Binding-site contacts:
Ligand atom C5 contacts residue ASP161 of chain 35.E at 4.5 Å.
Ligand atom O6 contacts residue HIS148 of chain 35.E at 3.8 Å.
Ligand atom C4 contacts residue MET151 of chain 35.E at 3.9 Å (hydrophobic).
Ligand atom O7 contacts residue GLY150 of chain 35.E at 2.9 Å (h-bond).
Ligand atom C8 contacts residue GLY150 of chain 35.E at 3.7 Å.
Ligand atom C4 contacts residue ASN154 of chain 35.E at 4.2 Å.
Ligand atom C7 contacts residue GLY150 of chain 35.E at 3.0 Å.
Ligand atom C1 contacts residue MET151 of chain 35.E at 4.2 Å (hydrophobic).
Ligand atom O4 contacts residue ASP161 of chain 35.E at 4.0 Å.
Ligand atom C5 contacts residue MET151 of chain 35.E at 3.9 Å (hydrophobic).
Ligand atom C1 contacts residue ASN154 of chain 35.E at 1.4 Å.
Ligand atom O5 contacts residue THR156 of chain 35.E at 3.8 Å.
Ligand atom O5 contacts residue THR156 of chain 35.E at 3.8 Å.
Ligand atom C5 contacts residue THR156 of chain 35.E at 3.8 Å.
Ligand atom C2 contacts residue MET151 of chain 35.E at 4.2 Å (hydrophobic).
Ligand atom C5 contacts residue ASN154 of chain 35.E at 3.6 Å.
Ligand atom C1 contacts residue GLY150 of chain 35.E at 4.0 Å.
Ligand atom C4 contacts residue ASP161 of chain 35.E at 4.0 Å.
Ligand atom C5 contacts residue THR156 of chain 35.E at 3.8 Å.
Ligand atom O7 contacts residue HIS148 of chain 35.E at 3.6 Å (h-bond).
Ligand atom N2 contacts residue ASN154 of chain 35.E at 2.9 Å (h-bond).
Ligand atom C3 contacts residue MET151 of chain 35.E at 4.0 Å (hydrophobic).
Ligand atom O5 contacts residue MET151 of chain 35.E at 3.9 Å.
Ligand atom C6 contacts residue THR156 of chain 35.E at 3.9 Å.
Ligand atom O5 contacts residue ASN154 of chain 35.E at 2.3 Å (h-bond).
Ligand atom C8 contacts residue ASN157 of chain 35.E at 3.6 Å.
Ligand atom C6 contacts residue ASP161 of chain 35.E at 3.6 Å.
Ligand atom C3 contacts residue ASN154 of chain 35.E at 3.8 Å.
Ligand atom O6 contacts residue THR156 of chain 35.E at 4.4 Å.
Ligand atom C1 contacts residue THR156 of chain 35.E at 4.0 Å.
Ligand atom C7 contacts residue ASN154 of chain 35.E at 3.7 Å.
Ligand atom N2 contacts residue GLY150 of chain 35.E at 3.4 Å (h-bond).
Ligand atom O5 contacts residue ASN157 of chain 35.E at 4.0 Å.
Ligand atom O7 contacts residue ASN154 of chain 35.E at 4.2 Å.
Ligand atom C6 contacts residue THR156 of chain 35.E at 3.6 Å.
Ligand atom C2 contacts residue GLY150 of chain 35.E at 3.7 Å.
Ligand atom C2 contacts residue ASN154 of chain 35.E at 2.4 Å.
Ligand atom O6 contacts residue MET151 of chain 35.E at 4.3 Å.
Ligand atom C6 contacts residue ASN157 of chain 35.E at 3.3 Å.

Sequence of chain 35.E:
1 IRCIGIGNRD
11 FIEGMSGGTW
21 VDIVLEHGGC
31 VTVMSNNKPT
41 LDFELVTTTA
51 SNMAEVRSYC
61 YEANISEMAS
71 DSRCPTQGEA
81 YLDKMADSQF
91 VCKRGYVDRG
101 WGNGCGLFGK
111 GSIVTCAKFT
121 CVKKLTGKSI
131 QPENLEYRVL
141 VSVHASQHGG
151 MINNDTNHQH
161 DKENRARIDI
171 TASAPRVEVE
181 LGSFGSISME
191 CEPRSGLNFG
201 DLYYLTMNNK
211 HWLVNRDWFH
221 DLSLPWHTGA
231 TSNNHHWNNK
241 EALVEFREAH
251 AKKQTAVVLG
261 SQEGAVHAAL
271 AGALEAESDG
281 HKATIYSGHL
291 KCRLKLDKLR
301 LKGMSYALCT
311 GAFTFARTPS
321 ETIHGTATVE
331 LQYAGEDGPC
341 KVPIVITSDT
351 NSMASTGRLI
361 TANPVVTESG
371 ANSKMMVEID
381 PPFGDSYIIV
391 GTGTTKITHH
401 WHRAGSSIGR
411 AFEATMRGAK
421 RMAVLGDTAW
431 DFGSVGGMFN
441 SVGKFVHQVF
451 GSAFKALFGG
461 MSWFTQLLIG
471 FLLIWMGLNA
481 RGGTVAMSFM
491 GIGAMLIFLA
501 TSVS

The small molecule below binds the protein below.
Small molecule (SMILES): CC(=O)N[C@H]1[C@H](O[C@H]2[C@H](O)[C@@H](NC(C)=O)CO[C@@H]2CO[C@@H]2O[C@@H](C)[C@@H](O)[C@@H](O)[C@@H]2O)O[C@H](CO)[C@@H](O)[C@@H]1O